Sequence of chain 1.B:
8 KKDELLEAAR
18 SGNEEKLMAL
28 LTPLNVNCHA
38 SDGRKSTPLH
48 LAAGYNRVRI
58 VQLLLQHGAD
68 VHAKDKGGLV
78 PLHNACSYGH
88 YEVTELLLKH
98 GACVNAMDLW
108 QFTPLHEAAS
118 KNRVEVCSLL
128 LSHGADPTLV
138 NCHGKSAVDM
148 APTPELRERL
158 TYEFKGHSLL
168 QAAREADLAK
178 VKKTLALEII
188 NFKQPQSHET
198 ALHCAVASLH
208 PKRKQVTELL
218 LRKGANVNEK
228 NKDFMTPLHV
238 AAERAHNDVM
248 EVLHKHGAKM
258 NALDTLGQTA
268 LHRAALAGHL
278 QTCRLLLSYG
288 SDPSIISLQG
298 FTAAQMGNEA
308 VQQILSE

This protein binds this small molecule.
Small molecule (SMILES): C[C@H](NC(=O)CNC(=O)[C@@H](N)CCCN=C(N)N)C(=O)NCC(=O)N[C@@H](CC(=O)O)C(=O)NCC(=O)N[C@@H](CCC(N)=O)C(=O)N[C@H](C=O)CCC(=O)O

Binding-site contacts:
Ligand atom NE contacts residue PHE109 of chain 1.B at 3.6 Å.
Ligand atom O contacts residue TYR85 of chain 1.B at 3.6 Å.
Ligand atom CA contacts residue GLY51 of chain 1.B at 3.0 Å.
Ligand atom OD2 contacts residue ARG41 of chain 1.B at 3.3 Å.
Ligand atom CG contacts residue SER43 of chain 1.B at 3.6 Å.
Ligand atom N contacts residue ASN81 of chain 1.B at 3.4 Å (h-bond).
Ligand atom CB contacts residue TYR52 of chain 1.B at 3.6 Å (hydrophobic).
Ligand atom C contacts residue GLY51 of chain 1.B at 3.4 Å.
Ligand atom CG contacts residue TRP107 of chain 1.B at 3.5 Å (hydrophobic).
Ligand atom NH2 contacts residue PHE109 of chain 1.B at 3.6 Å.
Ligand atom OE2 contacts residue ARG120 of chain 1.B at 2.8 Å (salt-bridge).
Ligand atom C contacts residue TYR85 of chain 1.B at 3.6 Å (hydrophobic).
Ligand atom NH2 contacts residue ASP105 of chain 1.B at 3.2 Å (salt-bridge).
Ligand atom O contacts residue HIS87 of chain 1.B at 2.8 Å (h-bond).
Ligand atom O contacts residue GLY51 of chain 1.B at 3.5 Å.
Ligand atom CZ contacts residue GLU114 of chain 1.B at 3.1 Å.
Ligand atom NE contacts residue ASP105 of chain 1.B at 2.7 Å (salt-bridge).
Ligand atom O contacts residue GLY51 of chain 1.B at 3.3 Å (h-bond).
Ligand atom N contacts residue TYR85 of chain 1.B at 3.6 Å.
Ligand atom CA contacts residue TYR85 of chain 1.B at 3.3 Å (hydrophobic).
Ligand atom CG contacts residue ARG120 of chain 1.B at 3.1 Å.
Ligand atom CZ contacts residue PHE109 of chain 1.B at 3.6 Å (hydrophobic).
Ligand atom NH1 contacts residue PHE109 of chain 1.B at 3.7 Å.
Ligand atom NH1 contacts residue GLU114 of chain 1.B at 2.9 Å (salt-bridge).
Ligand atom CZ contacts residue ASP105 of chain 1.B at 3.4 Å.
Ligand atom O contacts residue TYR85 of chain 1.B at 2.7 Å (h-bond).
Ligand atom N contacts residue TYR85 of chain 1.B at 3.6 Å.
Ligand atom CD contacts residue ARG120 of chain 1.B at 3.3 Å.
Ligand atom OE1 contacts residue TYR52 of chain 1.B at 3.6 Å.
Ligand atom OD1 contacts residue ARG41 of chain 1.B at 3.6 Å.
Ligand atom CA contacts residue TRP107 of chain 1.B at 3.4 Å (hydrophobic).
Ligand atom OD2 contacts residue SER43 of chain 1.B at 2.5 Å (h-bond).
Ligand atom C contacts residue TYR85 of chain 1.B at 3.4 Å (hydrophobic).
Ligand atom CA contacts residue LEU76 of chain 1.B at 3.5 Å (hydrophobic).
Ligand atom N contacts residue TYR52 of chain 1.B at 3.6 Å.
Ligand atom NH2 contacts residue GLU114 of chain 1.B at 2.6 Å (salt-bridge).
Ligand atom C contacts residue TRP107 of chain 1.B at 3.6 Å (hydrophobic).
Ligand atom O contacts residue ASN81 of chain 1.B at 2.8 Å (h-bond).
Ligand atom O contacts residue TRP107 of chain 1.B at 2.9 Å.
Ligand atom N contacts residue GLY51 of chain 1.B at 2.8 Å (h-bond).